Sequence of chain 1.A:
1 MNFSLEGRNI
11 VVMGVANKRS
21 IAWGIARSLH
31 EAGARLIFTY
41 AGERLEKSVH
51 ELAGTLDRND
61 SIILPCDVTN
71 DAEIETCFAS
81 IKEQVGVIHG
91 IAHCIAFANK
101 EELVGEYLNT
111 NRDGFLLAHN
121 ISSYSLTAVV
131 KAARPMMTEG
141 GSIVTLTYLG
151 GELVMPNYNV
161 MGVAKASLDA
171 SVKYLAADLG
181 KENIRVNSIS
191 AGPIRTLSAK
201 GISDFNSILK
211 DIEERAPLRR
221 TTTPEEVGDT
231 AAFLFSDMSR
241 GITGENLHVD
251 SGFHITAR

Binding-site contacts:
Ligand atom CL15 contacts residue LEU103 of chain 1.A at 3.9 Å.
Ligand atom C6 contacts residue NAD1 of chain 1.E at 3.4 Å.
Ligand atom CL15 contacts residue ALA98 of chain 1.A at 3.0 Å.
Ligand atom C4 contacts residue NAD1 of chain 1.E at 3.7 Å.
Ligand atom O17 contacts residue TYR158 of chain 1.A at 2.4 Å (h-bond).
Ligand atom O17 contacts residue NAD1 of chain 1.E at 2.5 Å (h-bond).
Ligand atom CL16 contacts residue SER198 of chain 1.A at 3.2 Å.
Ligand atom C8 contacts residue NAD1 of chain 1.E at 4.1 Å.
Ligand atom O7 contacts residue NAD1 of chain 1.E at 3.3 Å (h-bond).
Ligand atom CL14 contacts residue TYR148 of chain 1.A at 3.4 Å.
Ligand atom C1 contacts residue TYR148 of chain 1.A at 3.8 Å (hydrophobic).
Ligand atom C12 contacts residue SER198 of chain 1.A at 3.8 Å.
Ligand atom CL14 contacts residue NAD1 of chain 1.E at 3.4 Å.
Ligand atom C5 contacts residue NAD1 of chain 1.E at 3.7 Å.
Ligand atom C4 contacts residue ALA199 of chain 1.A at 4.1 Å (hydrophobic).
Ligand atom C9 contacts residue ALA96 of chain 1.A at 3.9 Å (hydrophobic).
Ligand atom C6 contacts residue TYR158 of chain 1.A at 3.4 Å (hydrophobic).
Ligand atom C11 contacts residue MET161 of chain 1.A at 3.7 Å (hydrophobic).
Ligand atom O17 contacts residue LYS165 of chain 1.A at 4.0 Å.
Ligand atom C10 contacts residue MET161 of chain 1.A at 3.7 Å (hydrophobic).
Ligand atom C12 contacts residue ILE202 of chain 1.A at 3.7 Å (hydrophobic).
Ligand atom C3 contacts residue NAD1 of chain 1.E at 3.1 Å.
Ligand atom C2 contacts residue NAD1 of chain 1.E at 3.4 Å.
Ligand atom C10 contacts residue PHE97 of chain 1.A at 3.8 Å (hydrophobic).
Ligand atom C10 contacts residue ALA96 of chain 1.A at 4.1 Å (hydrophobic).
Ligand atom C13 contacts residue SER198 of chain 1.A at 3.6 Å.
Ligand atom C10 contacts residue SER198 of chain 1.A at 3.7 Å.
Ligand atom CL16 contacts residue NAD1 of chain 1.E at 3.5 Å.
Ligand atom C9 contacts residue MET161 of chain 1.A at 4.0 Å (hydrophobic).
Ligand atom C1 contacts residue NAD1 of chain 1.E at 3.6 Å.
Ligand atom C12 contacts residue MET161 of chain 1.A at 4.0 Å (hydrophobic).
Ligand atom C8 contacts residue SER198 of chain 1.A at 3.5 Å.
Ligand atom CL16 contacts residue ALA96 of chain 1.A at 3.1 Å.
Ligand atom C12 contacts residue LEU103 of chain 1.A at 3.7 Å (hydrophobic).
Ligand atom C13 contacts residue ILE202 of chain 1.A at 3.7 Å (hydrophobic).
Ligand atom C9 contacts residue SER198 of chain 1.A at 3.2 Å.
Ligand atom O7 contacts residue SER198 of chain 1.A at 3.8 Å.
Ligand atom C1 contacts residue TYR158 of chain 1.A at 3.3 Å (hydrophobic).
Ligand atom CL15 contacts residue PHE97 of chain 1.A at 4.0 Å.
Ligand atom CL14 contacts residue PRO193 of chain 1.A at 3.9 Å.

A small-molecule ligand and the protein it binds are described below.
Small molecule (SMILES): Oc1cc(Cl)ccc1Oc1ccc(Cl)cc1Cl